A protein and the small-molecule ligand that binds it are described below.
Small molecule (SMILES): CC(=O)N[C@H]1[C@H](O[C@H]2[C@H](O)[C@@H](NC(C)=O)CO[C@@H]2CO)O[C@H](CO)[C@@H](O)[C@@H]1O

Sequence of chain 1.B:
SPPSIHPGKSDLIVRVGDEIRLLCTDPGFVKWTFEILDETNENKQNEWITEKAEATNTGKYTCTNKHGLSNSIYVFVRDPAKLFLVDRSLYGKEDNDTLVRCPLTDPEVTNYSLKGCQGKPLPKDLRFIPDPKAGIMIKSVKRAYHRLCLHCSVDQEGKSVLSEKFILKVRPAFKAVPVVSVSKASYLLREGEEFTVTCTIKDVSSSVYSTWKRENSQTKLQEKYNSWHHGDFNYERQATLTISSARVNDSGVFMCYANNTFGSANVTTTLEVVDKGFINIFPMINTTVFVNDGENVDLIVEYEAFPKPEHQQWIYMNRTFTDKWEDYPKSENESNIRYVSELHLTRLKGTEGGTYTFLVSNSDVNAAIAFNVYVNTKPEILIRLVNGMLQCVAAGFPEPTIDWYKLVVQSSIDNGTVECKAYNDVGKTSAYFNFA

Binding-site contacts:
Ligand atom N2 contacts residue ASN300 of chain 1.B at 3.0 Å (h-bond).
Ligand atom C1 contacts residue ASN300 of chain 1.B at 1.4 Å.
Ligand atom C3 contacts residue ASN300 of chain 1.B at 3.6 Å.
Ligand atom C2 contacts residue ASN300 of chain 1.B at 2.6 Å.
Ligand atom C7 contacts residue ASN300 of chain 1.B at 4.0 Å.
Ligand atom C8 contacts residue THR302 of chain 1.B at 3.4 Å.
Ligand atom N2 contacts residue MET289 of chain 1.B at 4.5 Å.
Ligand atom C5 contacts residue ASN300 of chain 1.B at 3.8 Å.
Ligand atom O5 contacts residue ASN300 of chain 1.B at 2.4 Å (h-bond).
Ligand atom C4 contacts residue ASN300 of chain 1.B at 4.3 Å.